Sequence of chain 11.C:
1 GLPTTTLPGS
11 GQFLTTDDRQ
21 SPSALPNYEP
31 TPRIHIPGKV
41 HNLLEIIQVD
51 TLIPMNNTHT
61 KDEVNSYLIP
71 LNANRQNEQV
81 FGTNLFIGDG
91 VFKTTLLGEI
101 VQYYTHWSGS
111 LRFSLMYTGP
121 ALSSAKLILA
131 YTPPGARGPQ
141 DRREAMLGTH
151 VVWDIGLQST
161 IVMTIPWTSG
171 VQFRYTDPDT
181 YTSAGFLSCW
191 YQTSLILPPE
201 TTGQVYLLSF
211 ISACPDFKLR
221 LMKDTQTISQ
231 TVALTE

Sequence of chain 11.A:
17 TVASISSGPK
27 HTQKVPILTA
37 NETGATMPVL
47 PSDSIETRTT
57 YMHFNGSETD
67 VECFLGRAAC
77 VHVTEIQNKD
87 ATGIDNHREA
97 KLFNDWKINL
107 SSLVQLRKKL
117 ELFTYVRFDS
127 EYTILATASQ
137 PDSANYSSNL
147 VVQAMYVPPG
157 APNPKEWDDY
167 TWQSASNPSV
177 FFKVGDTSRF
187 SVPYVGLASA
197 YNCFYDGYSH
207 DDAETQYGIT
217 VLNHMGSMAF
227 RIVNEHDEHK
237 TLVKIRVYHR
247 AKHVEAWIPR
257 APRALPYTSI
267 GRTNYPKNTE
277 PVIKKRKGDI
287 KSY

This protein binds this small molecule.
Small molecule (SMILES): Cc1cc(CCCCCCCOc2ccc(C3=N[C@@H](C)CO3)cc2)on1

Binding-site contacts:
Ligand atom C7C contacts residue TYR197 of chain 11.A at 3.8 Å (hydrophobic).
Ligand atom C3C contacts residue VAL188 of chain 11.A at 3.3 Å (hydrophobic).
Ligand atom C4 contacts residue PHE186 of chain 11.A at 3.6 Å (hydrophobic).
Ligand atom C7C contacts residue TYR128 of chain 11.A at 3.6 Å (hydrophobic).
Ligand atom C3 contacts residue PRO174 of chain 11.A at 3.8 Å (hydrophobic).
Ligand atom O1 contacts residue ALA24 of chain 11.C at 3.6 Å.
Ligand atom C1B contacts residue MET221 of chain 11.A at 3.8 Å (hydrophobic).
Ligand atom C5C contacts residue ILE104 of chain 11.A at 3.8 Å (hydrophobic).
Ligand atom C31 contacts residue ALA150 of chain 11.A at 3.5 Å (hydrophobic).
Ligand atom N2 contacts residue ALA24 of chain 11.C at 3.4 Å.
Ligand atom C31 contacts residue SER175 of chain 11.A at 3.6 Å.
Ligand atom O1 contacts residue PHE186 of chain 11.A at 3.5 Å.
Ligand atom O1B contacts residue MET221 of chain 11.A at 3.4 Å.
Ligand atom C4A contacts residue ASN219 of chain 11.A at 3.5 Å.
Ligand atom O1 contacts residue TYR152 of chain 11.A at 3.9 Å.
Ligand atom N2 contacts residue PHE186 of chain 11.A at 3.7 Å.
Ligand atom C6B contacts residue TYR197 of chain 11.A at 3.6 Å (hydrophobic).
Ligand atom C3C contacts residue TYR128 of chain 11.A at 3.9 Å (hydrophobic).
Ligand atom C5C contacts residue TYR128 of chain 11.A at 3.5 Å (hydrophobic).
Ligand atom C4 contacts residue MET224 of chain 11.A at 3.8 Å (hydrophobic).
Ligand atom C4C contacts residue TYR152 of chain 11.A at 3.8 Å (hydrophobic).
Ligand atom C5B contacts residue TYR197 of chain 11.A at 3.7 Å (hydrophobic).
Ligand atom C31 contacts residue VAL176 of chain 11.A at 3.3 Å (hydrophobic).
Ligand atom C6C contacts residue MET221 of chain 11.A at 3.7 Å (hydrophobic).
Ligand atom C4B contacts residue LEU106 of chain 11.A at 3.7 Å (hydrophobic).
Ligand atom C6C contacts residue VAL191 of chain 11.A at 3.2 Å (hydrophobic).
Ligand atom C5 contacts residue TYR152 of chain 11.A at 3.8 Å (hydrophobic).
Ligand atom O1 contacts residue VAL188 of chain 11.A at 3.8 Å.
Ligand atom O1B contacts residue TYR128 of chain 11.A at 3.9 Å.
Ligand atom C2B contacts residue MET221 of chain 11.A at 3.5 Å (hydrophobic).
Ligand atom C4 contacts residue TYR152 of chain 11.A at 3.9 Å (hydrophobic).
Ligand atom C3B contacts residue MET221 of chain 11.A at 3.8 Å (hydrophobic).
Ligand atom C2C contacts residue VAL188 of chain 11.A at 3.2 Å (hydrophobic).
Ligand atom C5B contacts residue LEU106 of chain 11.A at 3.5 Å (hydrophobic).
Ligand atom N3A contacts residue ASN219 of chain 11.A at 3.0 Å (h-bond).
Ligand atom C6B contacts residue LEU106 of chain 11.A at 3.9 Å (hydrophobic).
Ligand atom C5 contacts residue PHE186 of chain 11.A at 3.5 Å (hydrophobic).
Ligand atom C31 contacts residue PRO174 of chain 11.A at 3.4 Å (hydrophobic).
Ligand atom CM1 contacts residue SER107 of chain 11.A at 3.9 Å.
Ligand atom C3 contacts residue PHE186 of chain 11.A at 3.8 Å (hydrophobic).